Binding-site contacts:
Ligand atom C8 contacts residue ILE105 of chain 1.A at 3.5 Å (hydrophobic).
Ligand atom C21 contacts residue PHE42 of chain 1.A at 3.6 Å (hydrophobic).
Ligand atom O2 contacts residue LEU51 of chain 1.A at 3.6 Å.
Ligand atom C8 contacts residue TRP40 of chain 1.A at 3.8 Å (hydrophobic).
Ligand atom C19 contacts residue PRO41 of chain 1.A at 3.9 Å (hydrophobic).
Ligand atom O2 contacts residue TRP40 of chain 1.A at 3.4 Å.
Ligand atom N4 contacts residue ILE105 of chain 1.A at 3.8 Å.
Ligand atom C4 contacts residue ASN99 of chain 1.A at 3.4 Å.
Ligand atom C13 contacts residue ILE105 of chain 1.A at 4.0 Å (hydrophobic).
Ligand atom CL contacts residue ASP104 of chain 1.A at 3.6 Å.
Ligand atom C2 contacts residue LEU53 of chain 1.A at 3.9 Å (hydrophobic).
Ligand atom C20 contacts residue ILE105 of chain 1.A at 3.8 Å (hydrophobic).
Ligand atom C7 contacts residue ILE105 of chain 1.A at 3.8 Å (hydrophobic).
Ligand atom N5 contacts residue ASN99 of chain 1.A at 3.1 Å (h-bond).
Ligand atom N1 contacts residue LEU53 of chain 1.A at 3.8 Å.
Ligand atom N1 contacts residue ASN99 of chain 1.A at 4.0 Å.
Ligand atom O1 contacts residue LEU53 of chain 1.A at 3.6 Å.
Ligand atom C21 contacts residue PRO41 of chain 1.A at 3.6 Å (hydrophobic).
Ligand atom C18 contacts residue PRO41 of chain 1.A at 3.6 Å (hydrophobic).
Ligand atom C6 contacts residue ILE105 of chain 1.A at 3.8 Å (hydrophobic).
Ligand atom C9 contacts residue MET108 of chain 1.A at 3.6 Å (hydrophobic).
Ligand atom N5 contacts residue ILE105 of chain 1.A at 3.9 Å.
Ligand atom C15 contacts residue LEU51 of chain 1.A at 3.6 Å (hydrophobic).
Ligand atom N3 contacts residue ILE105 of chain 1.A at 3.8 Å.
Ligand atom N4 contacts residue ASN99 of chain 1.A at 3.6 Å.
Ligand atom C18 contacts residue LEU51 of chain 1.A at 3.5 Å (hydrophobic).
Ligand atom C13 contacts residue PRO41 of chain 1.A at 3.8 Å (hydrophobic).
Ligand atom C3 contacts residue LEU53 of chain 1.A at 3.7 Å (hydrophobic).
Ligand atom C17 contacts residue LEU51 of chain 1.A at 3.2 Å (hydrophobic).
Ligand atom C14 contacts residue TRP40 of chain 1.A at 4.0 Å (hydrophobic).
Ligand atom CL contacts residue EDO1 of chain 1.C at 3.7 Å.
Ligand atom C22 contacts residue ILE105 of chain 1.A at 3.9 Å (hydrophobic).
Ligand atom C17 contacts residue PRO41 of chain 1.A at 3.7 Å (hydrophobic).
Ligand atom C9 contacts residue TRP40 of chain 1.A at 3.5 Å (hydrophobic).
Ligand atom N2 contacts residue ILE105 of chain 1.A at 3.9 Å.
Ligand atom C21 contacts residue VAL46 of chain 1.A at 4.0 Å (hydrophobic).
Ligand atom C14 contacts residue PRO41 of chain 1.A at 3.8 Å (hydrophobic).
Ligand atom C4 contacts residue LEU53 of chain 1.A at 3.7 Å (hydrophobic).
Ligand atom C12 contacts residue ILE105 of chain 1.A at 3.9 Å (hydrophobic).
Ligand atom C8 contacts residue PRO41 of chain 1.A at 3.8 Å (hydrophobic).

A protein and the small-molecule ligand that binds it are described below.
Small molecule (SMILES): CCNC(=O)C[C@@H]1N=C(c2ccc(Cl)cc2)c2cc(OC)ccc2-n2c(C)nnc21

Sequence of chain 1.A:
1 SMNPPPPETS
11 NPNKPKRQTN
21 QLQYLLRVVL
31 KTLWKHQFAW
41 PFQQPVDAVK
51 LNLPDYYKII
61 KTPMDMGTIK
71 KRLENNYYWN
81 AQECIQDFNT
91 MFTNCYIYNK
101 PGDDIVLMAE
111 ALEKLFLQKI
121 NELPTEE